Binding-site contacts:
Ligand atom CAH contacts residue GLU340 of chain 1.C at 4.2 Å.
Ligand atom OAA contacts residue PHE246 of chain 1.C at 3.6 Å.
Ligand atom OAC contacts residue ASP127 of chain 1.C at 2.4 Å (salt-bridge).
Ligand atom CAJ contacts residue TRP381 of chain 1.C at 3.0 Å (hydrophobic).
Ligand atom NAG contacts residue GLU340 of chain 1.C at 3.5 Å (salt-bridge).
Ligand atom OAD contacts residue CYS342 of chain 1.C at 3.8 Å.
Ligand atom CAH contacts residue TRP381 of chain 1.C at 4.0 Å (hydrophobic).
Ligand atom CAJ contacts residue ASP127 of chain 1.C at 3.6 Å.
Ligand atom OAC contacts residue TRP381 of chain 1.C at 3.0 Å (h-bond).
Ligand atom CAH contacts residue ASP127 of chain 1.C at 3.6 Å.
Ligand atom OAD contacts residue TRP381 of chain 1.C at 3.2 Å (h-bond).
Ligand atom CAI contacts residue CYS342 of chain 1.C at 4.4 Å (hydrophobic).
Ligand atom CAE contacts residue TRP179 of chain 1.C at 3.8 Å (hydrophobic).
Ligand atom OAB contacts residue TYR313 of chain 1.C at 3.3 Å.
Ligand atom OAD contacts residue PHE128 of chain 1.C at 4.3 Å.
Ligand atom OAB contacts residue GLU340 of chain 1.C at 3.2 Å (salt-bridge).
Ligand atom CAF contacts residue GLU235 of chain 1.C at 3.2 Å.
Ligand atom OAA contacts residue TRP179 of chain 1.C at 2.6 Å (h-bond).
Ligand atom CAE contacts residue ASN234 of chain 1.C at 3.5 Å.
Ligand atom OAA contacts residue ASP127 of chain 1.C at 2.6 Å (salt-bridge).
Ligand atom OAA contacts residue TRP381 of chain 1.C at 3.7 Å.
Ligand atom OAD contacts residue VAL398 of chain 1.C at 4.4 Å.
Ligand atom NAG contacts residue GLU235 of chain 1.C at 2.8 Å (salt-bridge).
Ligand atom CAF contacts residue GLU340 of chain 1.C at 3.3 Å.
Ligand atom CAJ contacts residue GLU340 of chain 1.C at 3.8 Å.
Ligand atom CAI contacts residue GLU235 of chain 1.C at 4.4 Å.
Ligand atom CAE contacts residue GLU340 of chain 1.C at 3.1 Å.
Ligand atom CAK contacts residue GLU340 of chain 1.C at 3.6 Å.
Ligand atom CAE contacts residue GLU235 of chain 1.C at 4.0 Å.
Ligand atom OAC contacts residue PHE128 of chain 1.C at 3.2 Å.
Ligand atom NAG contacts residue ASN234 of chain 1.C at 4.0 Å.
Ligand atom CAI contacts residue GLU340 of chain 1.C at 2.6 Å.
Ligand atom CAK contacts residue ASP127 of chain 1.C at 4.3 Å.
Ligand atom CAH contacts residue TRP179 of chain 1.C at 3.7 Å (hydrophobic).
Ligand atom OAA contacts residue ASN234 of chain 1.C at 4.4 Å.
Ligand atom OAB contacts residue CYS342 of chain 1.C at 3.6 Å.
Ligand atom OAD contacts residue GLU340 of chain 1.C at 4.1 Å.
Ligand atom CAK contacts residue TRP381 of chain 1.C at 3.7 Å (hydrophobic).
Ligand atom CAH contacts residue PHE246 of chain 1.C at 3.6 Å (hydrophobic).
Ligand atom NAG contacts residue PHE246 of chain 1.C at 4.4 Å.

The small molecule below binds the protein below.
Small molecule (SMILES): O[C@H]1[C@H](O)[C@@H](O)CNC[C@@H]1O

Sequence of chain 1.C:
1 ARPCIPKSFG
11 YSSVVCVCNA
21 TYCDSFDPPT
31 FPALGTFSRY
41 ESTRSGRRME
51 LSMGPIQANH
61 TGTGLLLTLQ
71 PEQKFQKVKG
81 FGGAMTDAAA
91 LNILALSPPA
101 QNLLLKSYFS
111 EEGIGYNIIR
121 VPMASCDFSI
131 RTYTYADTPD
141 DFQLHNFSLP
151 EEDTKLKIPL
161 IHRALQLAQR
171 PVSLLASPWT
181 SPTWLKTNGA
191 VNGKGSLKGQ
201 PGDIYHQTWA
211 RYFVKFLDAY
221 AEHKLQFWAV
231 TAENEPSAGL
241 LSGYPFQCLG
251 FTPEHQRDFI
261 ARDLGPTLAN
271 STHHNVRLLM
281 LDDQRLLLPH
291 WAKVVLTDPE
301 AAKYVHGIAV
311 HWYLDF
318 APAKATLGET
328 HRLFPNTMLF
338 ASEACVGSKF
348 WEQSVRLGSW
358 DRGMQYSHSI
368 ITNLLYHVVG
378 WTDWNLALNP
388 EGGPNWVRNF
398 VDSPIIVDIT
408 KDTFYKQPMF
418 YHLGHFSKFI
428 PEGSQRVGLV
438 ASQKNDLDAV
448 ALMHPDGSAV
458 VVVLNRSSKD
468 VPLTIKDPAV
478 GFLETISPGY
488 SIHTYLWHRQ